This small molecule binds to this protein.
Small molecule (SMILES): CC(=O)N[C@@H]1[C@@H](O)[C@H](O)[C@@H](CO)O[C@H]1O

Binding-site contacts:
Ligand atom O7 contacts residue ARG197 of chain 2.A at 4.0 Å.
Ligand atom C7 contacts residue ASN111 of chain 2.A at 3.3 Å.
Ligand atom C8 contacts residue SER113 of chain 2.A at 3.5 Å.
Ligand atom C5 contacts residue ASN111 of chain 2.A at 3.6 Å.
Ligand atom C2 contacts residue ASN111 of chain 2.A at 2.4 Å.
Ligand atom N2 contacts residue ARG197 of chain 2.A at 4.1 Å.
Ligand atom C8 contacts residue ILE112 of chain 2.A at 3.6 Å (hydrophobic).
Ligand atom N2 contacts residue ASN111 of chain 2.A at 2.9 Å (h-bond).
Ligand atom O6 contacts residue PRO108 of chain 2.A at 4.3 Å.
Ligand atom C8 contacts residue ASN111 of chain 2.A at 3.1 Å.
Ligand atom C7 contacts residue ARG243 of chain 2.A at 3.8 Å.
Ligand atom C1 contacts residue ASN111 of chain 2.A at 1.4 Å.
Ligand atom O7 contacts residue ARG243 of chain 2.A at 3.5 Å (salt-bridge).
Ligand atom C4 contacts residue ASN111 of chain 2.A at 4.1 Å.
Ligand atom O7 contacts residue ASN111 of chain 2.A at 3.6 Å.
Ligand atom O5 contacts residue ASN111 of chain 2.A at 2.3 Å (h-bond).
Ligand atom N2 contacts residue ARG243 of chain 2.A at 3.9 Å.
Ligand atom C3 contacts residue ASN111 of chain 2.A at 3.7 Å.

Sequence of chain 2.A:
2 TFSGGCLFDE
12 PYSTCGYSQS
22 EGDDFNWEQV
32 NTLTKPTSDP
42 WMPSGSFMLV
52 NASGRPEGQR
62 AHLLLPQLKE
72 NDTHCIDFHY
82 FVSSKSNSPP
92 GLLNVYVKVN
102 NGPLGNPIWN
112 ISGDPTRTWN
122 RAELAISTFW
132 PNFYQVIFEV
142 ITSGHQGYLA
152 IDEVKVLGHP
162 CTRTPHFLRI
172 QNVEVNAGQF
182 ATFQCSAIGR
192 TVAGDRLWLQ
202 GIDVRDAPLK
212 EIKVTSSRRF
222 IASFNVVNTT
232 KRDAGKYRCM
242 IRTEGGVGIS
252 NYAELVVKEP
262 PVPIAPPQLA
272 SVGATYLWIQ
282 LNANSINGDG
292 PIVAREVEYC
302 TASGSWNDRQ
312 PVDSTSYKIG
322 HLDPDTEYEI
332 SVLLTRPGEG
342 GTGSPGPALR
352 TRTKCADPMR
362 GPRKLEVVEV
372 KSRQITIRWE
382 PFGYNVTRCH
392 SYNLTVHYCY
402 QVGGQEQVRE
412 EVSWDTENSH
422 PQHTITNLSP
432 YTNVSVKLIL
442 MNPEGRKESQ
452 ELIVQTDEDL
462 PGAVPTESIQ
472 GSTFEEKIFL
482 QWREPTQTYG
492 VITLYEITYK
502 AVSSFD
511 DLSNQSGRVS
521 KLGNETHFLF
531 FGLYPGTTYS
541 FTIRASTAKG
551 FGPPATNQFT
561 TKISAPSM